This protein binds this small molecule.
Small molecule (SMILES): CC1(C)C=C(CSS(C)(=O)=O)C(C)(C)N1[O]

Sequence of chain 1.A:
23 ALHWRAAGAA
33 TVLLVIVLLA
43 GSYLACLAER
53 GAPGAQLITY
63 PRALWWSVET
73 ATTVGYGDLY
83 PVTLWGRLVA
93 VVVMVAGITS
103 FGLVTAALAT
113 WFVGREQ

Binding-site contacts:
Ligand atom C4 contacts residue LEU49 of chain 1.A at 3.5 Å (hydrophobic).
Ligand atom C4 contacts residue CYS48 of chain 1.A at 3.1 Å (hydrophobic).
Ligand atom C3 contacts residue ARG52 of chain 1.A at 4.4 Å.
Ligand atom C3 contacts residue CYS48 of chain 1.A at 3.9 Å (hydrophobic).
Ligand atom C4 contacts residue ARG52 of chain 1.A at 4.0 Å.
Ligand atom S1 contacts residue CYS48 of chain 1.A at 2.0 Å (h-bond).
Ligand atom S1 contacts residue LEU49 of chain 1.A at 3.1 Å (h-bond).